Binding-site contacts:
Ligand atom C08 contacts residue GLY98 of chain 1.B at 3.4 Å.
Ligand atom C03 contacts residue ILE187 of chain 1.B at 4.1 Å (hydrophobic).
Ligand atom C07 contacts residue HIS102 of chain 1.B at 3.0 Å.
Ligand atom O01 contacts residue HIS102 of chain 1.B at 2.0 Å (h-bond).
Ligand atom C03 contacts residue PRO99 of chain 1.B at 3.9 Å (hydrophobic).
Ligand atom C05 contacts residue ALA158 of chain 1.B at 4.3 Å (hydrophobic).
Ligand atom C04 contacts residue PRO99 of chain 1.B at 3.6 Å (hydrophobic).
Ligand atom C07 contacts residue TYR157 of chain 1.B at 4.3 Å (hydrophobic).
Ligand atom O01 contacts residue TRP130 of chain 1.B at 3.4 Å (h-bond).
Ligand atom C05 contacts residue TYR157 of chain 1.B at 3.4 Å (hydrophobic).
Ligand atom C04 contacts residue TYR172 of chain 1.B at 4.2 Å (hydrophobic).
Ligand atom C06 contacts residue VAL110 of chain 1.B at 3.7 Å (hydrophobic).
Ligand atom C07 contacts residue TRP130 of chain 1.B at 3.9 Å (hydrophobic).
Ligand atom C06 contacts residue ILE187 of chain 1.B at 4.1 Å (hydrophobic).
Ligand atom C07 contacts residue PRO99 of chain 1.B at 4.0 Å (hydrophobic).
Ligand atom C09 contacts residue PHE128 of chain 1.B at 2.7 Å (hydrophobic).
Ligand atom C08 contacts residue PRO99 of chain 1.B at 3.7 Å (hydrophobic).
Ligand atom C02 contacts residue PRO99 of chain 1.B at 3.5 Å (hydrophobic).
Ligand atom C05 contacts residue PRO99 of chain 1.B at 3.7 Å (hydrophobic).
Ligand atom C06 contacts residue TRP130 of chain 1.B at 3.5 Å (hydrophobic).
Ligand atom C09 contacts residue ILE187 of chain 1.B at 3.6 Å (hydrophobic).
Ligand atom C02 contacts residue TYR157 of chain 1.B at 4.0 Å (hydrophobic).
Ligand atom C08 contacts residue TYR161 of chain 1.B at 3.4 Å (hydrophobic).
Ligand atom C03 contacts residue ALA158 of chain 1.B at 4.1 Å (hydrophobic).
Ligand atom C06 contacts residue HIS102 of chain 1.B at 4.3 Å.
Ligand atom C09 contacts residue TYR172 of chain 1.B at 3.9 Å (hydrophobic).
Ligand atom C08 contacts residue TYR157 of chain 1.B at 3.5 Å (hydrophobic).
Ligand atom C05 contacts residue HIS102 of chain 1.B at 3.2 Å.
Ligand atom C06 contacts residue ALA158 of chain 1.B at 4.4 Å (hydrophobic).
Ligand atom C08 contacts residue THR162 of chain 1.B at 4.3 Å.
Ligand atom C05 contacts residue GLY98 of chain 1.B at 3.8 Å.
Ligand atom C07 contacts residue VAL110 of chain 1.B at 4.0 Å (hydrophobic).
Ligand atom C03 contacts residue PHE128 of chain 1.B at 3.9 Å (hydrophobic).
Ligand atom C06 contacts residue PRO99 of chain 1.B at 4.2 Å (hydrophobic).
Ligand atom O01 contacts residue VAL110 of chain 1.B at 3.3 Å.
Ligand atom C04 contacts residue ALA158 of chain 1.B at 4.0 Å (hydrophobic).
Ligand atom C02 contacts residue ALA158 of chain 1.B at 3.9 Å (hydrophobic).
Ligand atom C02 contacts residue GLY98 of chain 1.B at 3.8 Å.
Ligand atom O01 contacts residue VAL108 of chain 1.B at 4.0 Å.
Ligand atom C08 contacts residue ALA158 of chain 1.B at 4.0 Å (hydrophobic).

Sequence of chain 1.B:
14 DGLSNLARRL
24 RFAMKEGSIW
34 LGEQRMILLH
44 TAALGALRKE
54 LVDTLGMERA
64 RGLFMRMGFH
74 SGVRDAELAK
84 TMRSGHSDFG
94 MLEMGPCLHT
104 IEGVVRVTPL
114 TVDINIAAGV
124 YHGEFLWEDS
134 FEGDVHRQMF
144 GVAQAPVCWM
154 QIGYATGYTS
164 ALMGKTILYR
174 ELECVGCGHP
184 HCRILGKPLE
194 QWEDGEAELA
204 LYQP

The small molecule below binds the protein below.
Small molecule (SMILES): Cc1cc(C)cc(O)c1